Binding-site contacts:
Ligand atom C10 contacts residue GLU16 of chain 1.A at 4.1 Å.
Ligand atom N3 contacts residue THR17 of chain 1.A at 3.9 Å.
Ligand atom N5 contacts residue GLY13 of chain 1.A at 3.1 Å (h-bond).
Ligand atom N4 contacts residue GLY13 of chain 1.A at 4.1 Å.
Ligand atom O4 contacts residue THR17 of chain 1.A at 3.0 Å (h-bond).
Ligand atom C11 contacts residue THR17 of chain 1.A at 3.6 Å.
Ligand atom C8 contacts residue GLU16 of chain 1.A at 4.4 Å.
Ligand atom C10 contacts residue THR17 of chain 1.A at 3.9 Å.
Ligand atom C9 contacts residue GLU16 of chain 1.A at 3.7 Å.
Ligand atom N3 contacts residue GLU16 of chain 1.A at 3.6 Å.
Ligand atom N5 contacts residue GLU16 of chain 1.A at 4.3 Å.
Ligand atom O2 contacts residue GLU16 of chain 1.A at 4.1 Å.
Ligand atom N4 contacts residue GLU16 of chain 1.A at 3.4 Å.
Ligand atom C12 contacts residue GLU16 of chain 1.A at 3.7 Å.
Ligand atom C14 contacts residue GLY13 of chain 1.A at 4.0 Å.
Ligand atom O5 contacts residue THR17 of chain 1.A at 4.3 Å.
Ligand atom O3 contacts residue THR17 of chain 1.A at 4.3 Å.
Ligand atom O3 contacts residue GLU16 of chain 1.A at 4.3 Å.
Ligand atom C13 contacts residue GLU16 of chain 1.A at 4.1 Å.
Ligand atom C14 contacts residue GLU16 of chain 1.A at 3.8 Å.
Ligand atom N5 contacts residue THR12 of chain 1.A at 4.5 Å.

A protein and the small-molecule ligand that binds it are described below.
Small molecule (SMILES): C=CC1=C(C(=O)O)N2C(=O)[C@@H](NC(=O)/C(=N\OCC(=O)O)c3csc(N)n3)[C@H]2SC1

Sequence of chain 1.A:
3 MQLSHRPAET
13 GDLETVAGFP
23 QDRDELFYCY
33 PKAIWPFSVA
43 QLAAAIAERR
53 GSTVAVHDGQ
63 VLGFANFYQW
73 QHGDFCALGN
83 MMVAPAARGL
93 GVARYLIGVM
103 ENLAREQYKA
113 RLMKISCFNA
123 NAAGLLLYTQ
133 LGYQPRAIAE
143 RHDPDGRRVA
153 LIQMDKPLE